Binding-site contacts:
Ligand atom NE2 contacts residue DRU1 of chain 1.D at 1.0 Å.
Ligand atom C27 contacts residue DRU1 of chain 1.D at 0.8 Å.
Ligand atom C3 contacts residue HIS83 of chain 1.A at 3.2 Å.
Ligand atom C29 contacts residue DRU1 of chain 1.D at 0.7 Å.
Ligand atom C10 contacts residue DRU1 of chain 1.D at 0.5 Å.
Ligand atom C28 contacts residue DRU1 of chain 1.D at 0.7 Å.
Ligand atom CG contacts residue DRU1 of chain 1.D at 0.8 Å.
Ligand atom CG contacts residue HIS83 of chain 1.A at 3.4 Å.
Ligand atom C7 contacts residue DRU1 of chain 1.D at 0.2 Å.
Ligand atom C36 contacts residue DRU1 of chain 1.D at 0.8 Å.
Ligand atom C27 contacts residue HIS83 of chain 1.A at 3.4 Å.
Ligand atom N37 contacts residue DRU1 of chain 1.D at 0.5 Å (h-bond).
Ligand atom C4 contacts residue DRU1 of chain 1.D at 0.4 Å.
Ligand atom N13 contacts residue DRU1 of chain 1.D at 0.2 Å (h-bond).
Ligand atom C9 contacts residue DRU1 of chain 1.D at 0.4 Å.
Ligand atom C12 contacts residue DRU1 of chain 1.D at 0.3 Å.
Ligand atom N37 contacts residue HIS83 of chain 1.A at 2.9 Å (h-bond).
Ligand atom N2 contacts residue HIS83 of chain 1.A at 3.1 Å (h-bond).
Ligand atom C11 contacts residue DRU1 of chain 1.D at 0.4 Å.
Ligand atom RU contacts residue DRU1 of chain 1.D at 0.1 Å.
Ligand atom C6 contacts residue DRU1 of chain 1.D at 0.4 Å.
Ligand atom N2 contacts residue DRU1 of chain 1.D at 0.2 Å (h-bond).
Ligand atom ND1 contacts residue DRU1 of chain 1.D at 0.3 Å (h-bond).
Ligand atom RU contacts residue HIS83 of chain 1.A at 2.1 Å.
Ligand atom C33 contacts residue LYS74 of chain 1.A at 3.3 Å.
Ligand atom C5 contacts residue DRU1 of chain 1.D at 0.4 Å.
Ligand atom C34 contacts residue DRU1 of chain 1.D at 0.5 Å.
Ligand atom C35 contacts residue DRU1 of chain 1.D at 0.6 Å.
Ligand atom ND1 contacts residue HIS83 of chain 1.A at 3.0 Å (h-bond).
Ligand atom CE1 contacts residue DRU1 of chain 1.D at 1.1 Å.
Ligand atom C8 contacts residue DRU1 of chain 1.D at 0.3 Å.
Ligand atom C33 contacts residue DRU1 of chain 1.D at 1.3 Å.
Ligand atom C34 contacts residue LYS74 of chain 1.A at 2.6 Å.
Ligand atom C31 contacts residue DRU1 of chain 1.D at 0.8 Å.
Ligand atom CD2 contacts residue DRU1 of chain 1.D at 0.5 Å.
Ligand atom N26 contacts residue DRU1 of chain 1.D at 0.1 Å (h-bond).
Ligand atom C3 contacts residue DRU1 of chain 1.D at 0.3 Å.
Ligand atom C32 contacts residue DRU1 of chain 1.D at 0.8 Å.
Ligand atom N26 contacts residue HIS83 of chain 1.A at 2.8 Å (h-bond).
Ligand atom C30 contacts residue DRU1 of chain 1.D at 1.4 Å.

The small molecule below binds the protein below.
Small molecule (SMILES): c1ccn2->[Ru+2]3(n4ccnc4)(<-n4ccccc4-c2c1)<-n1ccccc1-c1ccccn->31

Sequence of chain 1.A:
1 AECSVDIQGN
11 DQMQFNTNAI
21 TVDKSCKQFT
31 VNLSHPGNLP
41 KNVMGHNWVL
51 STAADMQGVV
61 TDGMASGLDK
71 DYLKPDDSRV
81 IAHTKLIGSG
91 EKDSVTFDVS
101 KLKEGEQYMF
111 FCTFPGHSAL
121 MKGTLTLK